The small molecule below binds the protein below.
Small molecule (SMILES): Nc1nc2c(ncn2[C@@H]2O[C@H](CO[P](=O)(O)O[P](=O)(O)NP(=O)(O)O)[C@@H](O)[C@H]2O)c(=O)[nH]1

Binding-site contacts:
Ligand atom O2G contacts residue LYS21 of chain 1.A at 2.7 Å (salt-bridge).
Ligand atom N1 contacts residue ASP129 of chain 1.A at 2.7 Å (salt-bridge).
Ligand atom O1B contacts residue VAL19 of chain 1.A at 3.4 Å (h-bond).
Ligand atom N3B contacts residue GLY18 of chain 1.A at 3.0 Å (h-bond).
Ligand atom O1G contacts residue MG1 of chain 1.B at 2.0 Å.
Ligand atom C6 contacts residue LYS160 of chain 1.A at 3.5 Å.
Ligand atom O2B contacts residue MG1 of chain 1.B at 2.1 Å.
Ligand atom O2' contacts residue TYR33 of chain 1.A at 2.8 Å (h-bond).
Ligand atom O1A contacts residue GLY20 of chain 1.A at 3.3 Å.
Ligand atom O4' contacts residue LYS127 of chain 1.A at 3.1 Å (salt-bridge).
Ligand atom O6 contacts residue ASN126 of chain 1.A at 3.5 Å (h-bond).
Ligand atom N2 contacts residue ASP129 of chain 1.A at 3.0 Å (salt-bridge).
Ligand atom O1B contacts residue GLY18 of chain 1.A at 3.6 Å (h-bond).
Ligand atom O6 contacts residue LYS160 of chain 1.A at 3.0 Å (salt-bridge).
Ligand atom PG contacts residue MG1 of chain 1.B at 3.2 Å.
Ligand atom O1B contacts residue GLY20 of chain 1.A at 3.0 Å (h-bond).
Ligand atom O2B contacts residue LYS21 of chain 1.A at 3.6 Å.
Ligand atom O6 contacts residue ASP129 of chain 1.A at 3.4 Å (salt-bridge).
Ligand atom O1G contacts residue THR40 of chain 1.A at 2.8 Å (h-bond).
Ligand atom N1 contacts residue LYS160 of chain 1.A at 3.5 Å.
Ligand atom N3B contacts residue MG1 of chain 1.B at 3.5 Å.
Ligand atom N7 contacts residue ASN126 of chain 1.A at 3.3 Å (h-bond).
Ligand atom O3G contacts residue SER17 of chain 1.A at 2.8 Å (h-bond).
Ligand atom C6 contacts residue ASP129 of chain 1.A at 3.5 Å.
Ligand atom N3 contacts residue LYS127 of chain 1.A at 3.6 Å.
Ligand atom C5' contacts residue GLY18 of chain 1.A at 3.5 Å.
Ligand atom O1A contacts residue SER23 of chain 1.A at 2.7 Å (h-bond).
Ligand atom O2G contacts residue GLY67 of chain 1.A at 3.0 Å (h-bond).
Ligand atom PB contacts residue LYS21 of chain 1.A at 3.6 Å.
Ligand atom O3A contacts residue GLY20 of chain 1.A at 3.2 Å (h-bond).
Ligand atom PB contacts residue MG1 of chain 1.B at 3.2 Å.
Ligand atom O2G contacts residue SER17 of chain 1.A at 3.4 Å.
Ligand atom O6 contacts residue SER158 of chain 1.A at 3.2 Å (h-bond).
Ligand atom O2B contacts residue THR22 of chain 1.A at 3.0 Å (h-bond).
Ligand atom O6 contacts residue ALA159 of chain 1.A at 2.9 Å (h-bond).
Ligand atom O4' contacts residue GLY18 of chain 1.A at 3.5 Å (h-bond).
Ligand atom O2' contacts residue GLN35 of chain 1.A at 3.2 Å (h-bond).
Ligand atom C8 contacts residue SER23 of chain 1.A at 3.4 Å.
Ligand atom O1B contacts residue LYS21 of chain 1.A at 2.8 Å (salt-bridge).
Ligand atom O1A contacts residue THR22 of chain 1.A at 3.5 Å (h-bond).

Sequence of chain 1.A:
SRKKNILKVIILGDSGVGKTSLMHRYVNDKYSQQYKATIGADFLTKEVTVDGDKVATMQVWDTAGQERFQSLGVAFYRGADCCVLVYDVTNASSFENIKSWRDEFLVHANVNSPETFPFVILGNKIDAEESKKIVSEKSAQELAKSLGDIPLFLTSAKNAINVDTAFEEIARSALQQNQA